This small molecule binds to this protein.
Small molecule (SMILES): CC(=O)N[C@@H]1[C@@H](O)[C@H](O)[C@@H](CO)O[C@H]1O

Binding-site contacts:
Ligand atom C5 contacts residue SER108 of chain 1.A at 3.9 Å.
Ligand atom C8 contacts residue PRO86 of chain 1.A at 4.0 Å (hydrophobic).
Ligand atom N2 contacts residue GLU91 of chain 1.A at 4.4 Å.
Ligand atom C2 contacts residue ASN106 of chain 1.A at 2.5 Å.
Ligand atom O5 contacts residue SER108 of chain 1.A at 4.0 Å.
Ligand atom O7 contacts residue THR65 of chain 1.A at 4.1 Å.
Ligand atom C4 contacts residue ASN106 of chain 1.A at 4.2 Å.
Ligand atom O5 contacts residue ASN106 of chain 1.A at 2.4 Å (h-bond).
Ligand atom C1 contacts residue SER109 of chain 1.A at 4.5 Å.
Ligand atom O7 contacts residue PRO86 of chain 1.A at 3.5 Å (h-bond).
Ligand atom C6 contacts residue SER108 of chain 1.A at 4.2 Å.
Ligand atom C5 contacts residue ASN106 of chain 1.A at 3.7 Å.
Ligand atom C8 contacts residue THR88 of chain 1.A at 4.0 Å.
Ligand atom C7 contacts residue GLU91 of chain 1.A at 4.3 Å.
Ligand atom N2 contacts residue ASN106 of chain 1.A at 2.9 Å (h-bond).
Ligand atom C1 contacts residue ASN106 of chain 1.A at 1.4 Å.
Ligand atom C7 contacts residue PRO86 of chain 1.A at 3.9 Å (hydrophobic).
Ligand atom C8 contacts residue ASN106 of chain 1.A at 4.4 Å.
Ligand atom C3 contacts residue ASN106 of chain 1.A at 3.8 Å.
Ligand atom C8 contacts residue GLU91 of chain 1.A at 3.2 Å.
Ligand atom C7 contacts residue ASN106 of chain 1.A at 4.0 Å.
Ligand atom C1 contacts residue SER108 of chain 1.A at 4.0 Å.
Ligand atom C8 contacts residue PHE87 of chain 1.A at 4.0 Å (hydrophobic).
Ligand atom O5 contacts residue SER109 of chain 1.A at 4.2 Å.

Sequence of chain 1.A:
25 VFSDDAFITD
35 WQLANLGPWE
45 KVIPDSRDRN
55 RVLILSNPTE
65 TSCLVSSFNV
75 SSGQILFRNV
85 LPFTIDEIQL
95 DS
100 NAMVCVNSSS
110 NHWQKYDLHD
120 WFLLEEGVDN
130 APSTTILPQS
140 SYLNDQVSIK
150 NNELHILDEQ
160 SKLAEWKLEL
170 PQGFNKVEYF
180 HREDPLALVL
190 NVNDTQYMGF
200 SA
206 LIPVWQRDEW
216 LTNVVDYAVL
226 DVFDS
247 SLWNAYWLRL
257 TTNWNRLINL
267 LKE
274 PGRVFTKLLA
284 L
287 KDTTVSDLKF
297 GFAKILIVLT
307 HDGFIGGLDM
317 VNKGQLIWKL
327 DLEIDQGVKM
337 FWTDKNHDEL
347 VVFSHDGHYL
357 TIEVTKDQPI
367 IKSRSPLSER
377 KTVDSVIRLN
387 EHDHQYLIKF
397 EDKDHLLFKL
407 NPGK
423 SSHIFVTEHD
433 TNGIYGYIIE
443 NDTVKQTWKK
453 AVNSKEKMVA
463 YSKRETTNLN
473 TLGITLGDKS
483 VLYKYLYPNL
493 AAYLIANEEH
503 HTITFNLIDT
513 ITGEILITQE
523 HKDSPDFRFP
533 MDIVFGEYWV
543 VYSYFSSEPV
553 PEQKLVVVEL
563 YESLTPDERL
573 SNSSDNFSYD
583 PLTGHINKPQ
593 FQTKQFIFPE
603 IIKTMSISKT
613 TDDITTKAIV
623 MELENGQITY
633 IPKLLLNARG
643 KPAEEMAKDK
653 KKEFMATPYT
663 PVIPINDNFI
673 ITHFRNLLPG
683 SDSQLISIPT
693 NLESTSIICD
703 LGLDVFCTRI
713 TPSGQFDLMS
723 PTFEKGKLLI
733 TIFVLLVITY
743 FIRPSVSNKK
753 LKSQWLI